Binding-site contacts:
Ligand atom CAS contacts residue LYS454 of chain 1.B at 4.2 Å.
Ligand atom CD contacts residue GLU705 of chain 1.B at 3.3 Å.
Ligand atom CA contacts residue TYR455 of chain 1.B at 4.1 Å (hydrophobic).
Ligand atom CAT contacts residue TYR455 of chain 1.B at 3.7 Å (hydrophobic).
Ligand atom O contacts residue ALA485 of chain 1.B at 3.7 Å.
Ligand atom C contacts residue LEU484 of chain 1.B at 4.2 Å (hydrophobic).
Ligand atom OXT contacts residue ALA656 of chain 1.B at 3.5 Å.
Ligand atom OAG contacts residue ASP654 of chain 1.B at 3.2 Å (salt-bridge).
Ligand atom CAQ contacts residue TYR455 of chain 1.B at 3.3 Å (hydrophobic).
Ligand atom OE1 contacts residue GLU705 of chain 1.B at 3.0 Å (salt-bridge).
Ligand atom O contacts residue LEU484 of chain 1.B at 3.8 Å.
Ligand atom OE2 contacts residue GLU705 of chain 1.B at 3.0 Å (salt-bridge).
Ligand atom CAS contacts residue ASP654 of chain 1.B at 3.7 Å.
Ligand atom CAB contacts residue GLY453 of chain 1.B at 3.7 Å.
Ligand atom OAG contacts residue TYR455 of chain 1.B at 3.5 Å (h-bond).
Ligand atom N contacts residue GLU407 of chain 1.B at 4.0 Å.
Ligand atom CAJ contacts residue GLU653 of chain 1.B at 4.0 Å.
Ligand atom O contacts residue TYR731 of chain 1.B at 4.0 Å.
Ligand atom O contacts residue TYR455 of chain 1.B at 3.3 Å.
Ligand atom C contacts residue ALA485 of chain 1.B at 4.1 Å (hydrophobic).
Ligand atom OAD contacts residue TYR455 of chain 1.B at 2.5 Å (h-bond).
Ligand atom CAA contacts residue LYS686 of chain 1.B at 3.8 Å.
Ligand atom CAI contacts residue GLU653 of chain 1.B at 3.3 Å.
Ligand atom OAG contacts residue LYS454 of chain 1.B at 3.4 Å.
Ligand atom OXT contacts residue LEU484 of chain 1.B at 3.9 Å.
Ligand atom CAL contacts residue TYR455 of chain 1.B at 3.7 Å (hydrophobic).
Ligand atom CAI contacts residue VAL652 of chain 1.B at 3.8 Å (hydrophobic).
Ligand atom C contacts residue TYR455 of chain 1.B at 3.9 Å (hydrophobic).
Ligand atom OE1 contacts residue ASN688 of chain 1.B at 3.6 Å (h-bond).
Ligand atom OXT contacts residue ALA485 of chain 1.B at 3.4 Å.
Ligand atom CAQ contacts residue ASP654 of chain 1.B at 3.9 Å.
Ligand atom N contacts residue TYR455 of chain 1.B at 3.3 Å.
Ligand atom OAD contacts residue LYS454 of chain 1.B at 3.4 Å.
Ligand atom CAI contacts residue LYS686 of chain 1.B at 3.3 Å.
Ligand atom CAJ contacts residue VAL652 of chain 1.B at 4.2 Å (hydrophobic).
Ligand atom CAK contacts residue ASP654 of chain 1.B at 3.8 Å.
Ligand atom CAQ contacts residue LYS454 of chain 1.B at 3.6 Å.
Ligand atom CAK contacts residue LYS686 of chain 1.B at 3.6 Å.
Ligand atom CG contacts residue VAL652 of chain 1.B at 3.7 Å (hydrophobic).
Ligand atom CAK contacts residue GLU653 of chain 1.B at 3.8 Å.

The protein below binds the small molecule below.
Small molecule (SMILES): C/C(=C/C=C/[C@@H](C)C(=O)O)[C@H]1CN[C@H](C(=O)O)[C@H]1CC(=O)O

Sequence of chain 1.B:
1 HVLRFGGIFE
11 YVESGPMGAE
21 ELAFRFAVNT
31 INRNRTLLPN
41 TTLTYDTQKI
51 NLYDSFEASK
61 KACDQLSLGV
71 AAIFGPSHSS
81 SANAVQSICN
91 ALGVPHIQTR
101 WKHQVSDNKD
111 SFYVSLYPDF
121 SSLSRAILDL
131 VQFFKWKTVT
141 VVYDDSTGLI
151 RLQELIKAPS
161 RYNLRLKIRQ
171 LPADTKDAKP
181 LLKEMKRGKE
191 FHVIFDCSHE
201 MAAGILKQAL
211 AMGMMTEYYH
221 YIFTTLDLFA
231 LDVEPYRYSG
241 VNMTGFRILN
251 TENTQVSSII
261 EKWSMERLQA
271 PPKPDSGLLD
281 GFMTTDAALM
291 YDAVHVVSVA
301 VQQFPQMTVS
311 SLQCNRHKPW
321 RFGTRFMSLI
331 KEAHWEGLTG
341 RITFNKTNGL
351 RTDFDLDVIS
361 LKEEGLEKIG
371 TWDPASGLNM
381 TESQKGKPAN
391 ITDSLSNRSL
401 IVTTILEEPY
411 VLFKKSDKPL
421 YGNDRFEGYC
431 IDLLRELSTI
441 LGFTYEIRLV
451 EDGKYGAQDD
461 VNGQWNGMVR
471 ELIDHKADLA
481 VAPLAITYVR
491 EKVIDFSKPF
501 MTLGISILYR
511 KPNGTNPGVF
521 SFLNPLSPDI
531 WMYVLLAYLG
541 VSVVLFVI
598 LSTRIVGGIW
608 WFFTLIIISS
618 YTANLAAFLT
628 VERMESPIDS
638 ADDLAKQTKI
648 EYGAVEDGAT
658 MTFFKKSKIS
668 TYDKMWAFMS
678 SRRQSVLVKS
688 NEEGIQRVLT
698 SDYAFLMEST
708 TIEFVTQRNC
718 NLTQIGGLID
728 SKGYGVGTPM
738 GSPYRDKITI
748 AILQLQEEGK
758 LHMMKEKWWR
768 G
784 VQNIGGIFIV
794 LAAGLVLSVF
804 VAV